Binding-site contacts:
Ligand atom C6 contacts residue LEU107 of chain 1.D at 3.5 Å (hydrophobic).
Ligand atom C2 contacts residue LEU107 of chain 1.D at 4.0 Å (hydrophobic).
Ligand atom C6 contacts residue TYR104 of chain 1.D at 4.5 Å (hydrophobic).
Ligand atom C1' contacts residue TYR104 of chain 1.D at 3.7 Å (hydrophobic).
Ligand atom C8 contacts residue TYR104 of chain 1.D at 3.2 Å (hydrophobic).
Ligand atom N7 contacts residue TYR104 of chain 1.D at 3.8 Å.
Ligand atom C4 contacts residue TYR104 of chain 1.D at 4.4 Å (hydrophobic).
Ligand atom P contacts residue TYR104 of chain 1.D at 1.7 Å.
Ligand atom O5' contacts residue TYR104 of chain 1.D at 2.4 Å (h-bond).
Ligand atom C4' contacts residue TYR104 of chain 1.D at 3.6 Å (hydrophobic).
Ligand atom C5' contacts residue TYR104 of chain 1.D at 3.2 Å (hydrophobic).
Ligand atom P contacts residue HIS102 of chain 1.D at 4.5 Å.
Ligand atom OP1 contacts residue HIS102 of chain 1.D at 3.5 Å.
Ligand atom N1 contacts residue LEU107 of chain 1.D at 3.2 Å.
Ligand atom C5' contacts residue HIS102 of chain 1.D at 3.2 Å.
Ligand atom N1 contacts residue TYR104 of chain 1.D at 4.4 Å.
Ligand atom N9 contacts residue TYR104 of chain 1.D at 3.5 Å.
Ligand atom OP1 contacts residue TYR104 of chain 1.D at 2.8 Å (h-bond).
Ligand atom N6 contacts residue LEU107 of chain 1.D at 3.5 Å.
Ligand atom O5' contacts residue HIS102 of chain 1.D at 4.2 Å.
Ligand atom OP2 contacts residue TYR104 of chain 1.D at 2.5 Å (h-bond).
Ligand atom O4' contacts residue TYR104 of chain 1.D at 2.9 Å.
Ligand atom C2' contacts residue TYR104 of chain 1.D at 4.2 Å (hydrophobic).
Ligand atom C4' contacts residue HIS102 of chain 1.D at 4.2 Å.

Sequence of chain 1.D:
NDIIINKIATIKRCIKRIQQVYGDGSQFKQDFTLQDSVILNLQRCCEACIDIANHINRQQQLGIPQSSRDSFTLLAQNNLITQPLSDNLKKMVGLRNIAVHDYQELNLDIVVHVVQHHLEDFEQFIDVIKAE

The small molecule below binds the protein below.
Small molecule (SMILES): Nc1ncnc2c1ncn2[C@@H]1O[C@H](CO[P](=O)(O)O[C@H]2[C@@H](O)[C@H](n3cnc4c(N)ncnc43)O[C@@H]2CO[P](=O)(O)O[C@H]2[C@@H](O)[C@H](n3cnc4c(N)ncnc43)O[C@@H]2COP(=O)=O)[C@@H](O)[C@H]1O